Sequence of chain 1.A:
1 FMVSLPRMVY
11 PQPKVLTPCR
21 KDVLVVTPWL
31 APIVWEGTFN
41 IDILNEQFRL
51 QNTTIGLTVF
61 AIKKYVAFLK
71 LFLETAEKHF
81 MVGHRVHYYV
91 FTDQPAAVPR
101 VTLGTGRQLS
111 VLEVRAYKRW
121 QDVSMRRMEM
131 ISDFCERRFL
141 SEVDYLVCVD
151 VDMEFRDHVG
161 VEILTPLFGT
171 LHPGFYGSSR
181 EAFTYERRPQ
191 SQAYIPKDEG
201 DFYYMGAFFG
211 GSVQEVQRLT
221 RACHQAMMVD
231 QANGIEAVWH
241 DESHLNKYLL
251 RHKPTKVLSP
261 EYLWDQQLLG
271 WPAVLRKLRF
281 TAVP

A protein and the small-molecule ligand that binds it are described below.
Small molecule (SMILES): CCCCCCCCO[C@@H]1O[C@H](CO)[C@H](O)[C@H](O)[C@H]1O[C@@H]1O[C@@H](C)[C@@H](O)[C@@H](O)[C@@H]1O

Binding-site contacts:
Ligand atom C3B contacts residue LEU268 of chain 1.A at 3.9 Å (hydrophobic).
Ligand atom C4A contacts residue HIS172 of chain 1.A at 3.8 Å.
Ligand atom O6 contacts residue TRP239 of chain 1.A at 3.4 Å (h-bond).
Ligand atom O1 contacts residue HIS172 of chain 1.A at 3.4 Å (h-bond).
Ligand atom C4A contacts residue GLU242 of chain 1.A at 3.5 Å.
Ligand atom O3A contacts residue MET205 of chain 1.A at 4.1 Å.
Ligand atom C5A contacts residue TRP239 of chain 1.A at 3.7 Å (hydrophobic).
Ligand atom O6 contacts residue THR184 of chain 1.A at 2.7 Å (h-bond).
Ligand atom O5 contacts residue MET205 of chain 1.A at 3.2 Å.
Ligand atom C1B contacts residue HIS172 of chain 1.A at 4.0 Å.
Ligand atom C1A contacts residue HIS172 of chain 1.A at 3.8 Å.
Ligand atom C5A contacts residue HIS172 of chain 1.A at 3.8 Å.
Ligand atom O3 contacts residue ASP265 of chain 1.A at 4.0 Å.
Ligand atom O4 contacts residue ASP265 of chain 1.A at 2.6 Å (salt-bridge).
Ligand atom C6A contacts residue HIS172 of chain 1.A at 4.0 Å.
Ligand atom C6A contacts residue TYR203 of chain 1.A at 3.8 Å (hydrophobic).
Ligand atom C4 contacts residue ASP265 of chain 1.A at 3.2 Å.
Ligand atom C1 contacts residue MET205 of chain 1.A at 3.8 Å (hydrophobic).
Ligand atom C6A contacts residue PHE175 of chain 1.A at 4.0 Å (hydrophobic).
Ligand atom C6B contacts residue PHE175 of chain 1.A at 4.0 Å (hydrophobic).
Ligand atom C6A contacts residue GLU242 of chain 1.A at 3.5 Å.
Ligand atom O5A contacts residue PHE175 of chain 1.A at 3.8 Å.
Ligand atom C4 contacts residue LEU268 of chain 1.A at 3.9 Å (hydrophobic).
Ligand atom C3A contacts residue TRP239 of chain 1.A at 3.8 Å (hydrophobic).
Ligand atom C2A contacts residue HIS172 of chain 1.A at 3.9 Å.
Ligand atom C4A contacts residue TRP239 of chain 1.A at 3.7 Å (hydrophobic).
Ligand atom O4 contacts residue ALA282 of chain 1.A at 4.1 Å.
Ligand atom O5A contacts residue HIS172 of chain 1.A at 3.1 Å.
Ligand atom C6 contacts residue PRO173 of chain 1.A at 4.0 Å (hydrophobic).
Ligand atom C2B contacts residue LEU268 of chain 1.A at 3.8 Å (hydrophobic).
Ligand atom C4B contacts residue PHE175 of chain 1.A at 3.9 Å (hydrophobic).
Ligand atom C6 contacts residue ASP265 of chain 1.A at 3.8 Å.
Ligand atom C4B contacts residue GLY174 of chain 1.A at 3.9 Å.
Ligand atom O4A contacts residue GLU242 of chain 1.A at 2.7 Å (salt-bridge).
Ligand atom O6 contacts residue PHE175 of chain 1.A at 3.5 Å.
Ligand atom C6A contacts residue TRP239 of chain 1.A at 3.5 Å (hydrophobic).
Ligand atom C5 contacts residue LEU268 of chain 1.A at 4.1 Å (hydrophobic).
Ligand atom C6A contacts residue THR184 of chain 1.A at 3.3 Å.
Ligand atom O4A contacts residue HIS172 of chain 1.A at 2.8 Å.
Ligand atom C2B contacts residue GLY174 of chain 1.A at 4.0 Å.